Sequence of chain 1.A:
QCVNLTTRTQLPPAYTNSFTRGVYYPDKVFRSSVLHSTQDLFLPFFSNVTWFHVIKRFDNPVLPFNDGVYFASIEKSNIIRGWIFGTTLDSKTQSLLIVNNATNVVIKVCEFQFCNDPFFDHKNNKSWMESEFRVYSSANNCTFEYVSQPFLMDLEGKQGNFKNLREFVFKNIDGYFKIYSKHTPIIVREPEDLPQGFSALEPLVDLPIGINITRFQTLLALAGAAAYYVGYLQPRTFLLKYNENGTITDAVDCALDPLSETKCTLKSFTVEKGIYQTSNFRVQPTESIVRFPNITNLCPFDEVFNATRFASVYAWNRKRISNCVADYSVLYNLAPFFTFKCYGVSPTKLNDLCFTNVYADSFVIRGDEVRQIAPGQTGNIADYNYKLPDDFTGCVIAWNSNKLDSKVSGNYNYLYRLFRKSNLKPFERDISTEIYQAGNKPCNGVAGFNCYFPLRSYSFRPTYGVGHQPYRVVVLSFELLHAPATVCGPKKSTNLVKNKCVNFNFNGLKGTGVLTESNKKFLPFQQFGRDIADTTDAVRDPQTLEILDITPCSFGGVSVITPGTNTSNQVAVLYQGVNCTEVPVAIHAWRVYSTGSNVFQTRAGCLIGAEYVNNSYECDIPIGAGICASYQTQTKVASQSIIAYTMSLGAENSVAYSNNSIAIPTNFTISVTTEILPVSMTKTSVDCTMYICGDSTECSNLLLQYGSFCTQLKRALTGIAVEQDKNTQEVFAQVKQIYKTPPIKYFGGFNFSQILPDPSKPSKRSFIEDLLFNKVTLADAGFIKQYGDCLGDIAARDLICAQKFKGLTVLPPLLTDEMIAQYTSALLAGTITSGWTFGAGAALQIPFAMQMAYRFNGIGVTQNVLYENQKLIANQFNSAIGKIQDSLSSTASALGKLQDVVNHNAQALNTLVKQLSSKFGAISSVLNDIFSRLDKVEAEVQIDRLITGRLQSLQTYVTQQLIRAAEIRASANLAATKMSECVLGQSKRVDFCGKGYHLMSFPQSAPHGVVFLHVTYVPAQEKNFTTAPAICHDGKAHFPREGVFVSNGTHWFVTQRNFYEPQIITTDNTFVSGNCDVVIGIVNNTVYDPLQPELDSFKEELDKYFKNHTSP

This protein binds this small molecule.
Small molecule (SMILES): CC(=O)N[C@@H]1[C@@H](O)[C@H](O)[C@@H](CO)O[C@H]1O

Binding-site contacts:
Ligand atom C8 contacts residue ASN120 of chain 1.A at 4.2 Å.
Ligand atom C4 contacts residue ASN120 of chain 1.A at 4.2 Å.
Ligand atom C5 contacts residue ASN123 of chain 1.A at 4.4 Å.
Ligand atom C2 contacts residue ASN120 of chain 1.A at 2.5 Å.
Ligand atom C5 contacts residue ASN120 of chain 1.A at 3.7 Å.
Ligand atom C6 contacts residue VAL125 of chain 1.A at 4.3 Å (hydrophobic).
Ligand atom N2 contacts residue ASN120 of chain 1.A at 3.0 Å (h-bond).
Ligand atom O3 contacts residue ASN123 of chain 1.A at 4.2 Å.
Ligand atom C8 contacts residue THR122 of chain 1.A at 3.5 Å.
Ligand atom O4 contacts residue ASN123 of chain 1.A at 4.3 Å.
Ligand atom C4 contacts residue ASN123 of chain 1.A at 4.4 Å.
Ligand atom O7 contacts residue ASN120 of chain 1.A at 4.5 Å.
Ligand atom N2 contacts residue ASN123 of chain 1.A at 2.9 Å (h-bond).
Ligand atom C1 contacts residue ASN120 of chain 1.A at 1.4 Å.
Ligand atom C7 contacts residue ASN123 of chain 1.A at 3.9 Å.
Ligand atom C3 contacts residue ASN123 of chain 1.A at 3.3 Å.
Ligand atom C2 contacts residue ASN123 of chain 1.A at 3.4 Å.
Ligand atom C1 contacts residue ASN123 of chain 1.A at 3.5 Å.
Ligand atom C3 contacts residue ASN120 of chain 1.A at 3.8 Å.
Ligand atom O5 contacts residue ASN120 of chain 1.A at 2.3 Å (h-bond).
Ligand atom O5 contacts residue VAL125 of chain 1.A at 4.4 Å.
Ligand atom C8 contacts residue ASN123 of chain 1.A at 4.2 Å.
Ligand atom C7 contacts residue ASN120 of chain 1.A at 3.9 Å.